Binding-site contacts:
Ligand atom O7 contacts residue LYS205 of chain 1.C at 3.7 Å.
Ligand atom C6 contacts residue SER235 of chain 1.C at 3.2 Å.
Ligand atom O4 contacts residue ASN194 of chain 1.C at 3.6 Å.
Ligand atom C4 contacts residue ASN193 of chain 1.C at 3.8 Å.
Ligand atom O3 contacts residue GLN208 of chain 1.C at 3.7 Å.
Ligand atom O4 contacts residue TYR246 of chain 1.C at 3.7 Å.
Ligand atom C5 contacts residue SER235 of chain 1.C at 3.8 Å.
Ligand atom O3 contacts residue GLY190 of chain 1.C at 3.0 Å (h-bond).
Ligand atom N2 contacts residue GLN208 of chain 1.C at 3.1 Å (h-bond).
Ligand atom O5 contacts residue THR247 of chain 1.C at 3.5 Å (h-bond).
Ligand atom C6 contacts residue THR247 of chain 1.C at 3.4 Å.
Ligand atom C4 contacts residue SER235 of chain 1.C at 3.5 Å.
Ligand atom O3 contacts residue ASN193 of chain 1.C at 3.3 Å.
Ligand atom O4 contacts residue SER245 of chain 1.C at 3.2 Å (h-bond).
Ligand atom O4 contacts residue CYS188 of chain 1.C at 3.0 Å (h-bond).
Ligand atom C2 contacts residue ASN193 of chain 1.C at 3.1 Å.
Ligand atom O3 contacts residue SER245 of chain 1.C at 2.6 Å (h-bond).
Ligand atom C3 contacts residue GLY190 of chain 1.C at 3.3 Å.
Ligand atom O5 contacts residue SER245 of chain 1.C at 3.5 Å (h-bond).
Ligand atom C1 contacts residue SER245 of chain 1.C at 3.3 Å.
Ligand atom O4 contacts residue SER235 of chain 1.C at 3.5 Å.
Ligand atom O3 contacts residue GLU197 of chain 1.C at 3.1 Å.
Ligand atom C6 contacts residue ASP234 of chain 1.C at 3.8 Å.
Ligand atom C5 contacts residue GLN208 of chain 1.C at 3.7 Å.
Ligand atom O2 contacts residue GLY190 of chain 1.C at 3.5 Å (h-bond).
Ligand atom C8 contacts residue GLN208 of chain 1.C at 3.0 Å.
Ligand atom O3 contacts residue TYR189 of chain 1.C at 3.3 Å.
Ligand atom C2 contacts residue SER245 of chain 1.C at 3.3 Å.
Ligand atom O2 contacts residue ASN193 of chain 1.C at 2.6 Å (h-bond).
Ligand atom O5 contacts residue GLN208 of chain 1.C at 3.0 Å (h-bond).
Ligand atom O4 contacts residue GLU197 of chain 1.C at 3.4 Å (salt-bridge).
Ligand atom O7 contacts residue GLN208 of chain 1.C at 3.7 Å.
Ligand atom O6 contacts residue GLY192 of chain 1.C at 3.3 Å.
Ligand atom C6 contacts residue GLN208 of chain 1.C at 3.4 Å.
Ligand atom O4 contacts residue THR247 of chain 1.C at 2.9 Å (h-bond).
Ligand atom C3 contacts residue SER245 of chain 1.C at 3.8 Å.
Ligand atom O5 contacts residue ASP234 of chain 1.C at 3.1 Å (salt-bridge).
Ligand atom C7 contacts residue GLN208 of chain 1.C at 3.1 Å.
Ligand atom C5 contacts residue THR247 of chain 1.C at 3.7 Å.
Ligand atom O6 contacts residue ASP234 of chain 1.C at 2.7 Å (salt-bridge).

This protein binds this small molecule.
Small molecule (SMILES): CC(=O)N[C@H]1[C@@H](O[C@H]2[C@@H](O)[C@@H](CO)O[C@@H](O[C@H]3[C@H](O)[C@@H](CO)O[C@@H](O[C@H]4[C@@H](O)[C@@H](CO)O[C@@H](O[C@H]5[C@H](O)[C@@H](O)[C@@H](O)O[C@@H]5CO)[C@@H]4O)[C@@H]3NC(C)=O)[C@@H]2O[C@@H]2O[C@@H](C)[C@@H](O)[C@@H](O)[C@@H]2O)O[C@H](CO)[C@H](O)[C@@H]1O

Sequence of chain 1.C:
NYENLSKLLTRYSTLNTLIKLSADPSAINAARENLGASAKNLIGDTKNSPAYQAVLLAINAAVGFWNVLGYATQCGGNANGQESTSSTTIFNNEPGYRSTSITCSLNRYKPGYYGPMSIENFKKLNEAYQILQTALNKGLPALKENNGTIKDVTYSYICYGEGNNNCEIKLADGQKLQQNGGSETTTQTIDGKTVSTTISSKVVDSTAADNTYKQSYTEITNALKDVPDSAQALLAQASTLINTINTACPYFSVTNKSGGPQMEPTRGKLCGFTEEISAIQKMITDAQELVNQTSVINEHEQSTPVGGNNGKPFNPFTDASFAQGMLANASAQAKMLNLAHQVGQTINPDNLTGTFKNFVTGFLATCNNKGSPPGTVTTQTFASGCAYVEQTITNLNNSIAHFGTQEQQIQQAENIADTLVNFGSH